Sequence of chain 1.D:
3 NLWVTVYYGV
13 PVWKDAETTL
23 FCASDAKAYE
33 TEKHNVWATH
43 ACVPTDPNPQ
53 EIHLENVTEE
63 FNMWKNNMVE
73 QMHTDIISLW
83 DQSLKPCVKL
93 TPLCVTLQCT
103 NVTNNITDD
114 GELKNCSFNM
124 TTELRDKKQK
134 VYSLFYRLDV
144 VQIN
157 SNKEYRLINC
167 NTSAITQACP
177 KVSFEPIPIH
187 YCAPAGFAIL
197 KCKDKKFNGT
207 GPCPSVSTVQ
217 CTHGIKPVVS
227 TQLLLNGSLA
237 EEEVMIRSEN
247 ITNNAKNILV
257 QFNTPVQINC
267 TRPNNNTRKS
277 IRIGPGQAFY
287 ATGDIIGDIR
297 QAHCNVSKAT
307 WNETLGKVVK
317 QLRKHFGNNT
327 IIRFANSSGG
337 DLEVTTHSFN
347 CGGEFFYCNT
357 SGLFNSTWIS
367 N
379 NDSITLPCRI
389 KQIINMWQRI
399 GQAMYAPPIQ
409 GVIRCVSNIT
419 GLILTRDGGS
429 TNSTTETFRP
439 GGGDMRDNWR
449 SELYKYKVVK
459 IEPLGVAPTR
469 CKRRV

This small molecule binds to this protein.
Small molecule (SMILES): CC(=O)N[C@H]1[C@H](O[C@H]2[C@H](O)[C@@H](NC(C)=O)CO[C@@H]2CO)O[C@H](CO)[C@@H](O[C@@H]2O[C@H](CO[C@H]3O[C@H](CO)[C@@H](O)[C@H](O)[C@@H]3O)[C@@H](O)[C@H](O)[C@@H]2O)[C@@H]1O

Binding-site contacts:
Ligand atom O5 contacts residue THR383 of chain 1.D at 3.1 Å (h-bond).
Ligand atom C2 contacts residue ASN301 of chain 1.D at 2.5 Å.
Ligand atom C1 contacts residue HIS299 of chain 1.D at 3.5 Å.
Ligand atom N2 contacts residue ASN301 of chain 1.D at 2.9 Å (h-bond).
Ligand atom O3 contacts residue HIS299 of chain 1.D at 4.3 Å.
Ligand atom C8 contacts residue THR267 of chain 1.D at 3.8 Å.
Ligand atom C2 contacts residue HIS299 of chain 1.D at 3.8 Å.
Ligand atom O7 contacts residue ASN265 of chain 1.D at 4.0 Å.
Ligand atom C6 contacts residue ASN301 of chain 1.D at 4.5 Å.
Ligand atom C1 contacts residue THR383 of chain 1.D at 3.9 Å.
Ligand atom C5 contacts residue HIS299 of chain 1.D at 4.0 Å.
Ligand atom O5 contacts residue HIS299 of chain 1.D at 4.2 Å.
Ligand atom O4 contacts residue ARG296 of chain 1.D at 3.8 Å.
Ligand atom C8 contacts residue ASN265 of chain 1.D at 3.7 Å.
Ligand atom C3 contacts residue HIS299 of chain 1.D at 3.4 Å.
Ligand atom C8 contacts residue ASN301 of chain 1.D at 4.3 Å.
Ligand atom C3 contacts residue ARG296 of chain 1.D at 4.2 Å.
Ligand atom C4 contacts residue ASN301 of chain 1.D at 4.2 Å.
Ligand atom C1 contacts residue ASN301 of chain 1.D at 1.4 Å.
Ligand atom C3 contacts residue ASN301 of chain 1.D at 3.8 Å.
Ligand atom O6 contacts residue THR383 of chain 1.D at 3.9 Å.
Ligand atom O7 contacts residue ASN301 of chain 1.D at 3.1 Å (h-bond).
Ligand atom O5 contacts residue ASN301 of chain 1.D at 2.4 Å (h-bond).
Ligand atom C4 contacts residue HIS299 of chain 1.D at 4.2 Å.
Ligand atom O4 contacts residue HIS299 of chain 1.D at 4.5 Å.
Ligand atom C6 contacts residue THR383 of chain 1.D at 3.3 Å.
Ligand atom O3 contacts residue ARG296 of chain 1.D at 4.4 Å.
Ligand atom N2 contacts residue HIS299 of chain 1.D at 3.8 Å.
Ligand atom C7 contacts residue ASN265 of chain 1.D at 4.2 Å.
Ligand atom O5 contacts residue ARG296 of chain 1.D at 4.1 Å.
Ligand atom C5 contacts residue ASN301 of chain 1.D at 3.6 Å.
Ligand atom C5 contacts residue THR383 of chain 1.D at 3.5 Å.
Ligand atom C7 contacts residue ASN301 of chain 1.D at 3.2 Å.